Sequence of chain 1.A:
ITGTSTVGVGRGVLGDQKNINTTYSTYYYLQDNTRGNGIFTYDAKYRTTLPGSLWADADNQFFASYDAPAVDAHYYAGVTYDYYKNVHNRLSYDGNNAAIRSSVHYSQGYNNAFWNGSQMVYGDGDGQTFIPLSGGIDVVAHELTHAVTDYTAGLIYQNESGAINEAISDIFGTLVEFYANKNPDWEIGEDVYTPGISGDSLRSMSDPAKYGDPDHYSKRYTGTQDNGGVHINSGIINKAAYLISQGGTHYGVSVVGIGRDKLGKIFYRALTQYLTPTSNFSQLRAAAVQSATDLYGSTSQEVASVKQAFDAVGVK

This protein binds this small molecule.
Small molecule (SMILES): CC[C@H](C)[C@H](N)C(=O)O

Binding-site contacts:
Ligand atom CD1 contacts residue VAL139 of chain 1.A at 4.0 Å (hydrophobic).
Ligand atom CG2 contacts residue PHE130 of chain 1.A at 4.3 Å (hydrophobic).
Ligand atom CB contacts residue ALA113 of chain 1.A at 4.3 Å (hydrophobic).
Ligand atom CG1 contacts residue VAL139 of chain 1.A at 4.2 Å (hydrophobic).
Ligand atom CG2 contacts residue LEU202 of chain 1.A at 4.3 Å (hydrophobic).
Ligand atom CG1 contacts residue ILE1 of chain 1.I at 4.0 Å (hydrophobic).
Ligand atom CG2 contacts residue ILE1 of chain 1.I at 3.2 Å (hydrophobic).
Ligand atom CA contacts residue ILE1 of chain 1.I at 2.3 Å (hydrophobic).
Ligand atom CG2 contacts residue ALA113 of chain 1.A at 4.1 Å (hydrophobic).
Ligand atom CA contacts residue HIS142 of chain 1.A at 4.2 Å.
Ligand atom CA contacts residue GLU143 of chain 1.A at 3.3 Å.
Ligand atom O contacts residue ARG203 of chain 1.A at 2.7 Å (salt-bridge).
Ligand atom CB contacts residue ILE1 of chain 1.I at 3.3 Å (hydrophobic).
Ligand atom C contacts residue ILE1 of chain 1.I at 1.2 Å (hydrophobic).
Ligand atom CG2 contacts residue GLU143 of chain 1.A at 4.3 Å.
Ligand atom N contacts residue GLU143 of chain 1.A at 2.8 Å (salt-bridge).
Ligand atom CG2 contacts residue LEU133 of chain 1.A at 3.5 Å (hydrophobic).
Ligand atom CA contacts residue ALA113 of chain 1.A at 4.1 Å (hydrophobic).
Ligand atom CB contacts residue GLU143 of chain 1.A at 3.3 Å.
Ligand atom CD1 contacts residue HIS142 of chain 1.A at 3.6 Å.
Ligand atom CG1 contacts residue ARG203 of chain 1.A at 4.0 Å.
Ligand atom CD1 contacts residue ARG203 of chain 1.A at 3.8 Å.
Ligand atom O contacts residue LEU202 of chain 1.A at 3.6 Å.
Ligand atom CD1 contacts residue ILE188 of chain 1.A at 4.0 Å (hydrophobic).
Ligand atom C contacts residue LEU202 of chain 1.A at 4.1 Å (hydrophobic).
Ligand atom CG2 contacts residue ASN112 of chain 1.A at 3.3 Å.
Ligand atom C contacts residue HIS231 of chain 1.A at 3.9 Å.
Ligand atom CG1 contacts residue LEU202 of chain 1.A at 3.8 Å (hydrophobic).
Ligand atom CD1 contacts residue GLU143 of chain 1.A at 4.1 Å.
Ligand atom N contacts residue ILE1 of chain 1.I at 2.8 Å (h-bond).
Ligand atom O contacts residue HIS231 of chain 1.A at 3.5 Å.
Ligand atom O contacts residue ILE1 of chain 1.I at 2.1 Å (h-bond).
Ligand atom CB contacts residue VAL139 of chain 1.A at 4.3 Å (hydrophobic).
Ligand atom C contacts residue ASN112 of chain 1.A at 3.9 Å.
Ligand atom CA contacts residue ASN112 of chain 1.A at 3.7 Å.
Ligand atom C contacts residue ARG203 of chain 1.A at 3.9 Å.
Ligand atom CB contacts residue ASN112 of chain 1.A at 4.0 Å.
Ligand atom N contacts residue ALA113 of chain 1.A at 2.8 Å (h-bond).
Ligand atom CG1 contacts residue GLU143 of chain 1.A at 4.3 Å.
Ligand atom N contacts residue ASN112 of chain 1.A at 3.0 Å (h-bond).